Binding-site contacts:
Ligand atom C13 contacts residue LEU452 of chain 1.C at 3.4 Å (hydrophobic).
Ligand atom N5 contacts residue PHE448 of chain 1.C at 3.6 Å (h-bond).
Ligand atom N6 contacts residue ASP321 of chain 1.C at 3.1 Å (salt-bridge).
Ligand atom C contacts residue ILE319 of chain 1.C at 3.3 Å (hydrophobic).
Ligand atom C12 contacts residue HIS351 of chain 1.C at 3.5 Å.
Ligand atom C12 contacts residue ASP321 of chain 1.C at 3.4 Å.
Ligand atom C10 contacts residue HIS351 of chain 1.C at 3.6 Å.
Ligand atom O15 contacts residue HIS447 of chain 1.C at 2.9 Å (h-bond).
Ligand atom O4 contacts residue GLU318 of chain 1.C at 3.5 Å (salt-bridge).
Ligand atom O10 contacts residue THR449 of chain 1.C at 3.2 Å.
Ligand atom C17 contacts residue THR449 of chain 1.C at 3.3 Å.
Ligand atom C14 contacts residue ARG450 of chain 1.C at 3.2 Å.
Ligand atom C11 contacts residue HIS447 of chain 1.C at 3.6 Å.
Ligand atom C13 contacts residue PHE448 of chain 1.C at 3.5 Å (hydrophobic).
Ligand atom O2 contacts residue ILE319 of chain 1.C at 3.6 Å.
Ligand atom O9 contacts residue HIS447 of chain 1.C at 3.5 Å.
Ligand atom O2 contacts residue VAL293 of chain 1.C at 3.6 Å.
Ligand atom O17 contacts residue PRO451 of chain 1.C at 3.3 Å.
Ligand atom O10 contacts residue ARG450 of chain 1.C at 3.4 Å (salt-bridge).
Ligand atom O15 contacts residue THR449 of chain 1.C at 3.5 Å.
Ligand atom N3 contacts residue ASP321 of chain 1.C at 2.8 Å (salt-bridge).
Ligand atom N1 contacts residue GLU318 of chain 1.C at 2.9 Å (salt-bridge).
Ligand atom N2 contacts residue HIS447 of chain 1.C at 3.5 Å.
Ligand atom O4 contacts residue ARG348 of chain 1.C at 3.2 Å (salt-bridge).
Ligand atom O5 contacts residue VAL293 of chain 1.C at 3.2 Å.
Ligand atom C1 contacts residue ILE319 of chain 1.C at 2.9 Å (hydrophobic).
Ligand atom C12 contacts residue HIS447 of chain 1.C at 3.3 Å.
Ligand atom N2 contacts residue HIS351 of chain 1.C at 3.4 Å.
Ligand atom N5 contacts residue ARG353 of chain 1.C at 3.1 Å (salt-bridge).
Ligand atom N6 contacts residue HIS351 of chain 1.C at 3.5 Å.
Ligand atom O17 contacts residue LEU452 of chain 1.C at 2.8 Å (h-bond).
Ligand atom O5 contacts residue ILE319 of chain 1.C at 3.4 Å.
Ligand atom O5 contacts residue LYS292 of chain 1.C at 3.4 Å.
Ligand atom C8 contacts residue ILE319 of chain 1.C at 3.0 Å (hydrophobic).
Ligand atom N3 contacts residue HIS447 of chain 1.C at 3.4 Å.
Ligand atom N contacts residue ILE319 of chain 1.C at 2.9 Å.
Ligand atom O9 contacts residue ARG353 of chain 1.C at 3.0 Å (salt-bridge).
Ligand atom N6 contacts residue HIS447 of chain 1.C at 3.3 Å (h-bond).
Ligand atom C6 contacts residue ILE319 of chain 1.C at 3.2 Å (hydrophobic).
Ligand atom N1 contacts residue ILE319 of chain 1.C at 3.4 Å.

The small molecule below binds the protein below.
Small molecule (SMILES): Nc1nc2c(ncn2[C@@H]2O[C@H](COP(=O)(O)O[C@H]3[C@@H](O)[C@H](n4ccc(=O)[nH]c4=O)O[C@@H]3COP(=O)(O)O)[C@H]3OP(=O)(O)O[C@H]32)c(=O)[nH]1

Sequence of chain 1.C:
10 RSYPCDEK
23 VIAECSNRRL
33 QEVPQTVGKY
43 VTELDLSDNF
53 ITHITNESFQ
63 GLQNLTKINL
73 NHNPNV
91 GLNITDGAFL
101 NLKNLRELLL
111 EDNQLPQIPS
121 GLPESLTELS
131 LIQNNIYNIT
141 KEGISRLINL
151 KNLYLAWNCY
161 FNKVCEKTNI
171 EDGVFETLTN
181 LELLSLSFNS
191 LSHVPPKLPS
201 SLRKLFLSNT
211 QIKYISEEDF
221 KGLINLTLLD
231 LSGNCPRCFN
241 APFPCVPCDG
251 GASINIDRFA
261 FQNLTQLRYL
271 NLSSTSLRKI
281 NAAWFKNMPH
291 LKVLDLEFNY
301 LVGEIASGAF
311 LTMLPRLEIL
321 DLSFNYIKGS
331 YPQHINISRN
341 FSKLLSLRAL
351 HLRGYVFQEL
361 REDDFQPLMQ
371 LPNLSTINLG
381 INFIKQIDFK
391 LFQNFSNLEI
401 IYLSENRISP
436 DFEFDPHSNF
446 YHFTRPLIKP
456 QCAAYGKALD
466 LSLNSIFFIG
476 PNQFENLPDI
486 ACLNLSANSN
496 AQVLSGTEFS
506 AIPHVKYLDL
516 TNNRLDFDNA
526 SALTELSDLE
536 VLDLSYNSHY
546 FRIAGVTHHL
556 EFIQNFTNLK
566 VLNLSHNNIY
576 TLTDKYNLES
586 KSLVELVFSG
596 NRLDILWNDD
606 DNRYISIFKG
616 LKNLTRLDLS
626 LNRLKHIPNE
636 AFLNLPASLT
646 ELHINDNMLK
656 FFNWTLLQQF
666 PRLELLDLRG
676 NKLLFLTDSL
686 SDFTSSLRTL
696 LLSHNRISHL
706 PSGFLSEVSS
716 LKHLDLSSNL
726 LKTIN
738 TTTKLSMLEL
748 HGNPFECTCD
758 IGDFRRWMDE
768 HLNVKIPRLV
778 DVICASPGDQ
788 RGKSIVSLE